Sequence of chain 3.A:
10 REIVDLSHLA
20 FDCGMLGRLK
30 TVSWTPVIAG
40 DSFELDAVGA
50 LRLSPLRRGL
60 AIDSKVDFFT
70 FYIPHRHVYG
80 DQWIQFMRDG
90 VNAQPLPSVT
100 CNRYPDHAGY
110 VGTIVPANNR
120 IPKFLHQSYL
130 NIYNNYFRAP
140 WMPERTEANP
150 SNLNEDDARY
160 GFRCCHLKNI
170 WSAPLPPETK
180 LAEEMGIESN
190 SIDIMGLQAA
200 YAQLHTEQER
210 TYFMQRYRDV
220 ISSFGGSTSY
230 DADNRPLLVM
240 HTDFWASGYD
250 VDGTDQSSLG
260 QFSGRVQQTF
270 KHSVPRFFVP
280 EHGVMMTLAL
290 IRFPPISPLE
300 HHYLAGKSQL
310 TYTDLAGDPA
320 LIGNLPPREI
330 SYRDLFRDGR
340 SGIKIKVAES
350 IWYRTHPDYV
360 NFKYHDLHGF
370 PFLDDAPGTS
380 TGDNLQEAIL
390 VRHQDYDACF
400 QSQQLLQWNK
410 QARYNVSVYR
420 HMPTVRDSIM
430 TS

Sequence of chain 4.A:
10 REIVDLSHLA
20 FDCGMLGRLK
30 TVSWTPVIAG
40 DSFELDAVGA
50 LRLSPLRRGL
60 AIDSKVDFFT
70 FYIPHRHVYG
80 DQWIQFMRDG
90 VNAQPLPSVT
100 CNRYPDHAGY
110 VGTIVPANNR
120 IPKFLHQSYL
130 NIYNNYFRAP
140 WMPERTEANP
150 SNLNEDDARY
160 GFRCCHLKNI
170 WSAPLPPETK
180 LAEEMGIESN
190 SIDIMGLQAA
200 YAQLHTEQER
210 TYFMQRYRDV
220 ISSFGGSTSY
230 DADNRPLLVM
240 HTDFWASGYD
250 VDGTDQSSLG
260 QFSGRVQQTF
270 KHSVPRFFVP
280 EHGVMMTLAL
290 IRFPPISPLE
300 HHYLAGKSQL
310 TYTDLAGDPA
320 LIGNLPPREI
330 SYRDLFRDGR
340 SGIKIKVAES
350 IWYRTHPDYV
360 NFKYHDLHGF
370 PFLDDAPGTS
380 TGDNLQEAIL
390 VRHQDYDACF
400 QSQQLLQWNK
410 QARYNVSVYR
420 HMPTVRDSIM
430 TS

The small molecule below binds the protein below.
Small molecule (SMILES): Nc1ncnc2c1N1CN2[C@H]2C[C@]3(OP3(O)(O)OC[C@H]3OCC[C@@H]3O[P](=O)(O)OC[C@H]3O[C@@H]1C[C@@H]3O)[C@@H](CO[P](=O)(O)O[C@H]1CCO[C@@H]1COP(=O)=O)O2

Sequence of chain 3.C:
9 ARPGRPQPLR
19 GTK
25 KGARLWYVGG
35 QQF

Binding-site contacts:
Ligand atom C2 contacts residue GLU208 of chain 3.A at 1.6 Å.
Ligand atom OP2 contacts residue ARG425 of chain 4.A at 3.8 Å.
Ligand atom C1' contacts residue DC1 of chain 3.E at 3.6 Å.
Ligand atom O4' contacts residue PHE212 of chain 3.A at 3.4 Å.
Ligand atom OP1 contacts residue ARG28 of chain 3.C at 3.2 Å (salt-bridge).
Ligand atom N6 contacts residue GLU208 of chain 3.A at 3.4 Å (salt-bridge).
Ligand atom N3 contacts residue GLU208 of chain 3.A at 2.7 Å (salt-bridge).
Ligand atom O5' contacts residue TYR31 of chain 3.C at 3.4 Å (h-bond).
Ligand atom O3' contacts residue ARG425 of chain 4.A at 3.8 Å.
Ligand atom O3' contacts residue DC1 of chain 3.E at 3.3 Å.
Ligand atom O5' contacts residue DC1 of chain 3.H at 2.6 Å.
Ligand atom N1 contacts residue ARG425 of chain 4.A at 3.6 Å (salt-bridge).
Ligand atom C4' contacts residue DC1 of chain 3.H at 2.8 Å.
Ligand atom C4 contacts residue GLU208 of chain 3.A at 3.4 Å.
Ligand atom C2 contacts residue ARG425 of chain 4.A at 3.1 Å.
Ligand atom O5' contacts residue ARG425 of chain 4.A at 2.8 Å.
Ligand atom O3' contacts residue THR423 of chain 4.A at 3.8 Å.
Ligand atom C5 contacts residue GLU208 of chain 3.A at 3.4 Å.
Ligand atom C6 contacts residue GLU208 of chain 3.A at 2.6 Å.
Ligand atom C2 contacts residue PHE212 of chain 3.A at 3.8 Å (hydrophobic).
Ligand atom OP2 contacts residue DC1 of chain 3.H at 2.0 Å.
Ligand atom OP2 contacts residue THR423 of chain 4.A at 2.9 Å.
Ligand atom O3' contacts residue ARG28 of chain 3.C at 3.5 Å (salt-bridge).
Ligand atom N3 contacts residue ARG425 of chain 4.A at 3.1 Å (salt-bridge).
Ligand atom C1' contacts residue ALA27 of chain 3.C at 3.8 Å (hydrophobic).
Ligand atom OP1 contacts residue GLY34 of chain 3.C at 3.8 Å.
Ligand atom P contacts residue DC1 of chain 3.H at 2.5 Å.
Ligand atom C3' contacts residue DC1 of chain 3.E at 2.9 Å.
Ligand atom N3 contacts residue PHE212 of chain 3.A at 2.9 Å.
Ligand atom P contacts residue ARG425 of chain 4.A at 3.5 Å.
Ligand atom C4 contacts residue ARG425 of chain 4.A at 3.6 Å.
Ligand atom OP2 contacts residue ASP426 of chain 4.A at 2.8 Å (salt-bridge).
Ligand atom N1 contacts residue GLU208 of chain 3.A at 1.5 Å (salt-bridge).
Ligand atom O5' contacts residue ARG28 of chain 3.C at 3.4 Å.
Ligand atom C2' contacts residue DC1 of chain 3.E at 2.2 Å.
Ligand atom C1' contacts residue PHE212 of chain 3.A at 3.5 Å (hydrophobic).
Ligand atom C5' contacts residue DC1 of chain 3.H at 2.3 Å.
Ligand atom O4' contacts residue ARG425 of chain 4.A at 3.7 Å.
Ligand atom C5' contacts residue ARG28 of chain 3.C at 3.1 Å.
Ligand atom C5' contacts residue TYR31 of chain 3.C at 2.9 Å (hydrophobic).